Binding-site contacts:
Ligand atom C7 contacts residue ASN123 of chain 3.A at 3.4 Å.
Ligand atom C5 contacts residue ARG121 of chain 3.A at 4.2 Å.
Ligand atom O5 contacts residue ARG121 of chain 3.A at 4.2 Å.
Ligand atom C1 contacts residue ARG121 of chain 3.A at 4.3 Å.
Ligand atom O5 contacts residue ASN123 of chain 3.A at 2.3 Å (h-bond).
Ligand atom C6 contacts residue ASN123 of chain 3.A at 4.5 Å.
Ligand atom O6 contacts residue ARG121 of chain 3.A at 4.1 Å.
Ligand atom O7 contacts residue ASN123 of chain 3.A at 3.3 Å (h-bond).
Ligand atom C1 contacts residue ASN123 of chain 3.A at 1.4 Å.
Ligand atom C4 contacts residue ASN123 of chain 3.A at 4.2 Å.
Ligand atom C5 contacts residue ASN123 of chain 3.A at 3.6 Å.
Ligand atom C3 contacts residue ASN123 of chain 3.A at 3.9 Å.
Ligand atom N2 contacts residue ASN123 of chain 3.A at 3.1 Å (h-bond).
Ligand atom C2 contacts residue ASN123 of chain 3.A at 2.5 Å.

Sequence of chain 3.A:
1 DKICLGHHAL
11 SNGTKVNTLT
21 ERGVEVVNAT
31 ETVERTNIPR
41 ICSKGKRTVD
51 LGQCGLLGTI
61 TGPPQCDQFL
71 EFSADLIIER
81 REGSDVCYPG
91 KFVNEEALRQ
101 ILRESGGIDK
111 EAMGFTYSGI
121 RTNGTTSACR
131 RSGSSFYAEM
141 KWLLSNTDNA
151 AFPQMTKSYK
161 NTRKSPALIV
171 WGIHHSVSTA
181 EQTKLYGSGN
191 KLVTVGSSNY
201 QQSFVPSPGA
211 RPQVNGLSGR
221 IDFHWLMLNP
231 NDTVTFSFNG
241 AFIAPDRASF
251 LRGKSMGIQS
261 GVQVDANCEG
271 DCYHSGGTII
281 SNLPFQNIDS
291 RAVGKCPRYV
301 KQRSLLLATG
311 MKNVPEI

This small molecule binds to this protein.
Small molecule (SMILES): CC(=O)N[C@@H]1[C@@H](O)[C@H](O)[C@@H](CO)O[C@H]1O